The small molecule below binds the protein below.
Small molecule (SMILES): Nc1nc2c(ncn2[C@@H]2O[C@H](CO[P](=O)(O)O[P](=O)(O)O[C@H]3O[C@H](CO)[C@@H](O)[C@H](O)[C@@H]3O)[C@@H](O)[C@H]2O)c(=O)[nH]1

Binding-site contacts:
Ligand atom O3' contacts residue ALA225 of chain 2.H at 3.4 Å.
Ligand atom O21 contacts residue ARG194 of chain 2.H at 2.4 Å (salt-bridge).
Ligand atom N2 contacts residue ASN197 of chain 2.H at 2.9 Å (h-bond).
Ligand atom O6A contacts residue ASN188 of chain 2.H at 3.3 Å (h-bond).
Ligand atom O2B contacts residue VAL94 of chain 2.H at 3.4 Å.
Ligand atom O6A contacts residue ASP136 of chain 2.H at 2.6 Å (salt-bridge).
Ligand atom C31 contacts residue SER92 of chain 2.H at 3.4 Å.
Ligand atom O31 contacts residue SER92 of chain 2.H at 3.1 Å (h-bond).
Ligand atom N9 contacts residue VAL199 of chain 2.H at 3.4 Å.
Ligand atom O2B contacts residue ARG305 of chain 2.H at 2.6 Å (salt-bridge).
Ligand atom C41 contacts residue NAP1 of chain 2.Z at 3.0 Å.
Ligand atom O3' contacts residue ARG227 of chain 2.H at 2.9 Å (salt-bridge).
Ligand atom O4' contacts residue VAL199 of chain 2.H at 3.5 Å.
Ligand atom N7 contacts residue GLY221 of chain 2.H at 2.7 Å (h-bond).
Ligand atom C3' contacts residue GLU308 of chain 2.H at 3.2 Å.
Ligand atom O1A contacts residue VAL199 of chain 2.H at 3.1 Å (h-bond).
Ligand atom C11 contacts residue ASN188 of chain 2.H at 3.5 Å.
Ligand atom O41 contacts residue TYR159 of chain 2.H at 2.1 Å (h-bond).
Ligand atom O2' contacts residue ARG305 of chain 2.H at 3.4 Å (salt-bridge).
Ligand atom O41 contacts residue THR135 of chain 2.H at 3.2 Å.
Ligand atom N3 contacts residue ARG305 of chain 2.H at 3.4 Å (salt-bridge).
Ligand atom O3' contacts residue GLU308 of chain 2.H at 2.3 Å (salt-bridge).
Ligand atom C4 contacts residue VAL199 of chain 2.H at 3.2 Å (hydrophobic).
Ligand atom C21 contacts residue ARG194 of chain 2.H at 3.3 Å.
Ligand atom O6 contacts residue LEU220 of chain 2.H at 3.4 Å.
Ligand atom O3B contacts residue ASN188 of chain 2.H at 3.1 Å (h-bond).
Ligand atom O6 contacts residue TYR303 of chain 2.H at 3.4 Å.
Ligand atom O2' contacts residue GLU308 of chain 2.H at 2.9 Å (salt-bridge).
Ligand atom C41 contacts residue TYR159 of chain 2.H at 3.5 Å (hydrophobic).
Ligand atom O5' contacts residue ARG305 of chain 2.H at 3.5 Å (salt-bridge).
Ligand atom N2 contacts residue ARG305 of chain 2.H at 3.3 Å (salt-bridge).
Ligand atom C5 contacts residue VAL199 of chain 2.H at 3.5 Å (hydrophobic).
Ligand atom N3 contacts residue VAL199 of chain 2.H at 3.5 Å.
Ligand atom C3' contacts residue ARG227 of chain 2.H at 3.5 Å.
Ligand atom O6 contacts residue LYS202 of chain 2.H at 2.9 Å (salt-bridge).
Ligand atom O2A contacts residue ARG305 of chain 2.H at 2.7 Å (salt-bridge).
Ligand atom O3B contacts residue ARG227 of chain 2.H at 3.1 Å (salt-bridge).
Ligand atom O1A contacts residue PHE198 of chain 2.H at 3.6 Å.
Ligand atom C8 contacts residue ASN222 of chain 2.H at 3.2 Å.
Ligand atom O41 contacts residue NAP1 of chain 2.Z at 2.8 Å (h-bond).

Sequence of chain 2.H:
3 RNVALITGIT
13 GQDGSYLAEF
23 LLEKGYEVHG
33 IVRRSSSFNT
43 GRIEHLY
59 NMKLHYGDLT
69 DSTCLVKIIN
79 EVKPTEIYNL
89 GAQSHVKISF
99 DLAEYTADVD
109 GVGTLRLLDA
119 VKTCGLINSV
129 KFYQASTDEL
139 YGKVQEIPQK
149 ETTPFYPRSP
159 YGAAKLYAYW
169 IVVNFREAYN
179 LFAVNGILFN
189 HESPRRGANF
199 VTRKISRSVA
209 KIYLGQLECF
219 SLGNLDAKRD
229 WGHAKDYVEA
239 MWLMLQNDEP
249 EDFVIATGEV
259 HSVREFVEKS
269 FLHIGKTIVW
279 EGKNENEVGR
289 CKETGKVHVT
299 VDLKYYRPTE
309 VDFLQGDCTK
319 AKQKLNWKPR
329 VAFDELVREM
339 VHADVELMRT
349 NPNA